Sequence of chain 1.J:
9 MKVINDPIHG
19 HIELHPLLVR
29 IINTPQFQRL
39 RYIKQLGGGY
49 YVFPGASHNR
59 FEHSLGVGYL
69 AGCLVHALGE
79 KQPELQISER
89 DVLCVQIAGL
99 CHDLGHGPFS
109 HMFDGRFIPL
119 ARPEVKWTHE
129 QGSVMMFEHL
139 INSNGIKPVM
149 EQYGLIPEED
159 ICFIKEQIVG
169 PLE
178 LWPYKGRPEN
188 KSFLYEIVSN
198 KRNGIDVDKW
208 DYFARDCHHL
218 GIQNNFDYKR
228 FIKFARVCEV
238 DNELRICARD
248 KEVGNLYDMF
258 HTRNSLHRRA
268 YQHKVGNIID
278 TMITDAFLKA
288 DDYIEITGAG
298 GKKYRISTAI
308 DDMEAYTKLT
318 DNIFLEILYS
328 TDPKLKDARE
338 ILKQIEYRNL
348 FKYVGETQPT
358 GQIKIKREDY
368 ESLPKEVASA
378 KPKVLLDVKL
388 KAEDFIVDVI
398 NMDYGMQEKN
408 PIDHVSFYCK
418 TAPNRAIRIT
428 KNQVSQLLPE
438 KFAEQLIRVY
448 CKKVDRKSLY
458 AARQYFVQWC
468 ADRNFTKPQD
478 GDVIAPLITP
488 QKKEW

Sequence of chain 1.K:
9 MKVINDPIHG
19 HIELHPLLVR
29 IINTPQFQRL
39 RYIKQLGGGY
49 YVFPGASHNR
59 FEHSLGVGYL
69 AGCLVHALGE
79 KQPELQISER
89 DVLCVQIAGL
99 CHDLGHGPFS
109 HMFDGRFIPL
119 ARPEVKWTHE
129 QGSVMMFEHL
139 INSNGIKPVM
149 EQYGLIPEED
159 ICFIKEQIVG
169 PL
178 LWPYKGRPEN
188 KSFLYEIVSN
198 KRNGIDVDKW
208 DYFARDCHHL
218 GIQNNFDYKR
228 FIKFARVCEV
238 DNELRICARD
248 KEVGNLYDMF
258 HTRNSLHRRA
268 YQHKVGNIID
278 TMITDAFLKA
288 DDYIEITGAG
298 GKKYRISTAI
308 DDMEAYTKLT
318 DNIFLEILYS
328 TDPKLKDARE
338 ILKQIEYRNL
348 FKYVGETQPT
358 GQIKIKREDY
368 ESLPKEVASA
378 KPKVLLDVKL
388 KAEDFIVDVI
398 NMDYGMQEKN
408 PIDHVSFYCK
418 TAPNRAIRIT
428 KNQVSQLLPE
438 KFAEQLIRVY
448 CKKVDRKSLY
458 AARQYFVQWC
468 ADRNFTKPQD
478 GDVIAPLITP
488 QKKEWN

Sequence of chain 1.I:
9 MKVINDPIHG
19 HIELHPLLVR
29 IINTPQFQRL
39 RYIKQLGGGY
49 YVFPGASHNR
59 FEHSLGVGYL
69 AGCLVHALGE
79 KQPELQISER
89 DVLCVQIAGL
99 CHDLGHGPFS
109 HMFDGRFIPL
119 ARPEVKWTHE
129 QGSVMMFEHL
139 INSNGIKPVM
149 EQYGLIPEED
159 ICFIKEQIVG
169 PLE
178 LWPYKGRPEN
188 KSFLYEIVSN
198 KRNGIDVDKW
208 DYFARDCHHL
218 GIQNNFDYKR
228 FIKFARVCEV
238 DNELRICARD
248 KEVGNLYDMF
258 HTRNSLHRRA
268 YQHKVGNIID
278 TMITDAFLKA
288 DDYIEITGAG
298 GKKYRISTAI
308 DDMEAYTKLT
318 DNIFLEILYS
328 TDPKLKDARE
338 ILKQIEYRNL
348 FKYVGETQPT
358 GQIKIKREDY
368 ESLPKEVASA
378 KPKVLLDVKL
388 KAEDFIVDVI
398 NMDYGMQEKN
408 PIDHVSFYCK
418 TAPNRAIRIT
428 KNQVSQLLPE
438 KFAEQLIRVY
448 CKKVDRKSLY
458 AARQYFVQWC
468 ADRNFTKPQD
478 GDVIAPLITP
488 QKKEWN

Binding-site contacts:
Ligand atom C7 contacts residue ARG345 of chain 1.J at 3.3 Å.
Ligand atom N1 contacts residue ARG345 of chain 1.J at 3.4 Å.
Ligand atom O6 contacts residue ARG39 of chain 1.I at 3.2 Å (salt-bridge).
Ligand atom C4 contacts residue XG41 of chain 1.TC at 3.4 Å.
Ligand atom C5 contacts residue ARG345 of chain 1.J at 2.9 Å.
Ligand atom C8 contacts residue XG41 of chain 1.TC at 3.4 Å.
Ligand atom O14 contacts residue MG1 of chain 1.FC at 2.1 Å.
Ligand atom N3 contacts residue TYR49 of chain 1.J at 3.4 Å (h-bond).
Ligand atom C9 contacts residue ARG345 of chain 1.J at 3.1 Å.
Ligand atom N1 contacts residue ASN31 of chain 1.I at 3.0 Å (h-bond).
Ligand atom O8 contacts residue LYS10 of chain 1.I at 3.4 Å (salt-bridge).
Ligand atom O1 contacts residue ARG345 of chain 1.J at 3.4 Å (salt-bridge).
Ligand atom N2 contacts residue ARG345 of chain 1.J at 3.1 Å (salt-bridge).
Ligand atom O3 contacts residue VAL11 of chain 1.I at 3.2 Å (h-bond).
Ligand atom O12 contacts residue XG41 of chain 1.TC at 2.2 Å (h-bond).
Ligand atom O4 contacts residue ARG345 of chain 1.J at 3.2 Å (salt-bridge).
Ligand atom O13 contacts residue LYS417 of chain 1.K at 2.7 Å (salt-bridge).
Ligand atom O9 contacts residue XG41 of chain 1.TC at 3.4 Å (h-bond).
Ligand atom O1 contacts residue LYS10 of chain 1.I at 2.2 Å (salt-bridge).
Ligand atom O6 contacts residue ARG345 of chain 1.J at 3.5 Å (salt-bridge).
Ligand atom C10 contacts residue ILE12 of chain 1.I at 3.4 Å (hydrophobic).
Ligand atom O6 contacts residue GLN36 of chain 1.I at 2.9 Å (h-bond).
Ligand atom O2 contacts residue ILE12 of chain 1.I at 3.0 Å.
Ligand atom O1 contacts residue ASN31 of chain 1.I at 3.2 Å (h-bond).
Ligand atom O8 contacts residue ARG345 of chain 1.J at 3.1 Å (salt-bridge).
Ligand atom C10 contacts residue VAL50 of chain 1.J at 3.2 Å (hydrophobic).
Ligand atom N4 contacts residue ARG345 of chain 1.J at 3.3 Å (salt-bridge).
Ligand atom C2 contacts residue ARG345 of chain 1.J at 3.2 Å.
Ligand atom O2 contacts residue VAL11 of chain 1.I at 2.5 Å (h-bond).
Ligand atom O3 contacts residue XG41 of chain 1.TC at 2.6 Å (h-bond).
Ligand atom O12 contacts residue MG1 of chain 1.FC at 2.6 Å.
Ligand atom C2 contacts residue LYS10 of chain 1.I at 3.2 Å.
Ligand atom C1 contacts residue VAL50 of chain 1.J at 3.3 Å (hydrophobic).
Ligand atom O11 contacts residue VAL272 of chain 1.J at 3.4 Å.
Ligand atom O9 contacts residue LYS10 of chain 1.I at 2.9 Å.
Ligand atom C10 contacts residue TYR49 of chain 1.J at 3.3 Å (hydrophobic).
Ligand atom O9 contacts residue MG1 of chain 1.FC at 2.6 Å.
Ligand atom O14 contacts residue XG41 of chain 1.TC at 2.8 Å (h-bond).
Ligand atom O5 contacts residue ARG345 of chain 1.J at 3.2 Å (salt-bridge).
Ligand atom N3 contacts residue ARG39 of chain 1.I at 3.1 Å (salt-bridge).

This small molecule binds to this protein.
Small molecule (SMILES): O=c1[nH]c(=O)c2ncn([C@@H]3O[C@H](COP(=O)(O)OP(=O)(O)OP(=O)(O)O)[C@@H](O)[C@H]3O)c2[nH]1